Binding-site contacts:
Ligand atom NE2 contacts residue ILE89 of chain 1.A at 4.0 Å.
Ligand atom OG1 contacts residue GLU243 of chain 1.A at 3.8 Å.
Ligand atom CD1 contacts residue LEU92 of chain 1.A at 4.0 Å (hydrophobic).
Ligand atom CG contacts residue ILE89 of chain 1.A at 3.9 Å (hydrophobic).
Ligand atom CD2 contacts residue LEU92 of chain 1.A at 3.8 Å (hydrophobic).
Ligand atom C contacts residue ILE89 of chain 1.A at 3.7 Å (hydrophobic).
Ligand atom ND1 contacts residue GLN85 of chain 1.A at 3.4 Å (h-bond).
Ligand atom C contacts residue GLU243 of chain 1.A at 3.7 Å.
Ligand atom CE1 contacts residue ILE89 of chain 1.A at 3.7 Å (hydrophobic).
Ligand atom CD2 contacts residue GLN88 of chain 1.A at 3.4 Å.
Ligand atom CD2 contacts residue PHE80 of chain 1.A at 4.0 Å (hydrophobic).
Ligand atom CB contacts residue GLU243 of chain 1.A at 3.4 Å.
Ligand atom N contacts residue GLU243 of chain 1.A at 2.8 Å (salt-bridge).
Ligand atom CD2 contacts residue LYS75 of chain 1.A at 3.8 Å.
Ligand atom O contacts residue ILE89 of chain 1.A at 4.1 Å.
Ligand atom CE1 contacts residue GLN85 of chain 1.A at 3.6 Å.
Ligand atom CB contacts residue VAL71 of chain 1.A at 4.1 Å (hydrophobic).
Ligand atom N contacts residue ILE89 of chain 1.A at 3.5 Å.
Ligand atom CD2 contacts residue GLN85 of chain 1.A at 3.9 Å.
Ligand atom CB contacts residue ILE89 of chain 1.A at 3.5 Å (hydrophobic).
Ligand atom O contacts residue LYS75 of chain 1.A at 2.8 Å (salt-bridge).
Ligand atom NE2 contacts residue GLN85 of chain 1.A at 3.8 Å.
Ligand atom CD1 contacts residue GLN88 of chain 1.A at 3.8 Å.
Ligand atom CD1 contacts residue PRO239 of chain 1.A at 3.5 Å (hydrophobic).
Ligand atom CG contacts residue GLU243 of chain 1.A at 3.5 Å.
Ligand atom CD1 contacts residue ILE89 of chain 1.A at 3.6 Å (hydrophobic).
Ligand atom CB contacts residue GLU243 of chain 1.A at 3.4 Å.
Ligand atom CG contacts residue GLN85 of chain 1.A at 3.5 Å.
Ligand atom NE2 contacts residue GLN88 of chain 1.A at 3.5 Å (h-bond).
Ligand atom CD1 contacts residue LEU244 of chain 1.A at 3.8 Å (hydrophobic).
Ligand atom C contacts residue GLU243 of chain 1.A at 4.0 Å.
Ligand atom CA contacts residue GLU243 of chain 1.A at 3.6 Å.
Ligand atom CD1 contacts residue LYS93 of chain 1.A at 3.8 Å.
Ligand atom CB contacts residue GLN85 of chain 1.A at 3.2 Å.
Ligand atom CD2 contacts residue LEU240 of chain 1.A at 4.0 Å (hydrophobic).
Ligand atom CD1 contacts residue LEU240 of chain 1.A at 3.5 Å (hydrophobic).
Ligand atom CA contacts residue ILE89 of chain 1.A at 3.8 Å (hydrophobic).
Ligand atom CD1 contacts residue GLU243 of chain 1.A at 3.7 Å.
Ligand atom C contacts residue LYS75 of chain 1.A at 4.0 Å.
Ligand atom CA contacts residue GLU243 of chain 1.A at 3.7 Å.

The small molecule below binds the protein below.
Small molecule (SMILES): CC(C)C[C@H](NC(=O)[C@H](CC(C)C)NC(=O)[C@H](CC(C)C)NC(=O)[C@H](CCC(N)=O)NC(=O)[C@H](CC(C)C)NC(=O)[C@H](CC(C)C)NC(=O)[C@@H](N)[C@@H](C)O)C(=O)NCC(=O)N[C@H](C=O)Cc1cnc[nH]1

Sequence of chain 1.A:
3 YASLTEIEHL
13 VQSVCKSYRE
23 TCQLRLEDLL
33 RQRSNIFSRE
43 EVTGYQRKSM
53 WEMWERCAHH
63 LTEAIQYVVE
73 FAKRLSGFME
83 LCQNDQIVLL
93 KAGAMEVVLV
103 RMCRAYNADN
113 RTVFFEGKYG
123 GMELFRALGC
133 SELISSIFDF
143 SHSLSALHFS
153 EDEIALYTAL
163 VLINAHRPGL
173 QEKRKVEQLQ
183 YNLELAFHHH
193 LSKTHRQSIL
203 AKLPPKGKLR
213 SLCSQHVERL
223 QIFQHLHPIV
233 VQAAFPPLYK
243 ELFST